Binding-site contacts:
Ligand atom O5 contacts residue ASN274 of chain 1.A at 3.5 Å (h-bond).
Ligand atom N2 contacts residue ASN274 of chain 1.A at 4.1 Å.
Ligand atom C1 contacts residue ASN274 of chain 1.A at 2.8 Å.
Ligand atom C8 contacts residue ASN274 of chain 1.A at 4.3 Å.
Ligand atom C2 contacts residue ASN274 of chain 1.A at 3.9 Å.
Ligand atom C7 contacts residue ASN274 of chain 1.A at 4.3 Å.

Sequence of chain 1.A:
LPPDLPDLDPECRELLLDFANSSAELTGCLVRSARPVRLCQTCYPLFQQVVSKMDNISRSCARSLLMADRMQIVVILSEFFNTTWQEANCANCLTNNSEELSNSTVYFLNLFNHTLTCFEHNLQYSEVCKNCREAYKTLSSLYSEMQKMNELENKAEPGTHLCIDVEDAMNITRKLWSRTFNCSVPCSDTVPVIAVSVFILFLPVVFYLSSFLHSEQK

This protein binds this small molecule.
Small molecule (SMILES): CC(=O)N[C@@H]1[C@@H](O)[C@H](O)[C@@H](CO)O[C@H]1O